The small molecule below binds the protein below.
Small molecule (SMILES): Nc1ccn([C@@H]2O[C@H](CO[P](=O)(O)O[C@H]3[C@@H](O)[C@H](n4cnc5c(N)ncnc54)O[C@@H]3CO[P](=O)(O)O[C@H]3[C@@H](O)[C@H](n4cnc5c(=O)nc(N)[nH]c54)O[C@@H]3CO[P](=O)(O)O[C@H]3[C@@H](O)[C@H](n4cnc5c(N)ncnc54)O[C@@H]3CO[P](=O)(O)O[C@H]3[C@@H](O)[C@H](n4cnc5c(N)ncnc54)O[C@@H]3CO[P](=O)(O)O[C@H]3[C@@H](O)[C@H](n4ccc(=O)[nH]c4=O)O[C@@H]3CO[P](=O)(O)O[C@H]3[C@@H](O)[C@H](n4ccc(N)nc4=O)O[C@@H]3CO[P](=O)(O)O[C@H]3[C@@H](O)[C@H](n4ccc(=O)[nH]c4=O)O[C@@H]3CO[P](=O)(O)O[C@H]3[C@@H](O)[C@H](n4cnc5c(=O)nc(N)[nH]c54)O[C@@H]3COPO)[C@@H](O)[C@H]2O)c(=O)n1

Sequence of chain 4.C:
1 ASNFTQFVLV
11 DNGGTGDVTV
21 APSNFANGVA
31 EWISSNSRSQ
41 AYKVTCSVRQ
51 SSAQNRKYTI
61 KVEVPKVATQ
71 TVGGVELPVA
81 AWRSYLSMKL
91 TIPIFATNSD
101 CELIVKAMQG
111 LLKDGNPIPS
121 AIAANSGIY

Sequence of chain 4.D:
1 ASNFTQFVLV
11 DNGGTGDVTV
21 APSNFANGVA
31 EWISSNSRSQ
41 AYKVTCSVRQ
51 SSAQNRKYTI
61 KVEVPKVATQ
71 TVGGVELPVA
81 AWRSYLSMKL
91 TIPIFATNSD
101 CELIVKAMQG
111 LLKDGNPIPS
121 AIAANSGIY

Binding-site contacts:
Ligand atom C6 contacts residue TYR85 of chain 4.C at 3.7 Å (hydrophobic).
Ligand atom OP2 contacts residue TYR85 of chain 4.C at 2.9 Å (h-bond).
Ligand atom N6 contacts residue THR91 of chain 4.D at 3.4 Å (h-bond).
Ligand atom OP1 contacts residue LYS57 of chain 4.D at 2.8 Å.
Ligand atom C5 contacts residue THR45 of chain 4.C at 3.2 Å.
Ligand atom OP2 contacts residue LYS89 of chain 4.D at 3.4 Å (salt-bridge).
Ligand atom OP2 contacts residue LYS89 of chain 4.D at 3.5 Å (salt-bridge).
Ligand atom OP2 contacts residue LYS43 of chain 4.C at 3.0 Å (salt-bridge).
Ligand atom OP2 contacts residue LYS57 of chain 4.D at 2.6 Å (salt-bridge).
Ligand atom OP1 contacts residue ASN55 of chain 4.D at 3.4 Å (h-bond).
Ligand atom P contacts residue LYS57 of chain 4.D at 3.2 Å.
Ligand atom N1 contacts residue SER47 of chain 4.C at 2.8 Å (h-bond).
Ligand atom N7 contacts residue THR45 of chain 4.C at 2.5 Å (h-bond).
Ligand atom OP2 contacts residue LYS57 of chain 4.D at 3.2 Å (salt-bridge).
Ligand atom O3' contacts residue ARG49 of chain 4.D at 3.0 Å (salt-bridge).
Ligand atom C5' contacts residue ARG49 of chain 4.D at 3.1 Å.
Ligand atom N7 contacts residue TYR85 of chain 4.C at 3.6 Å.
Ligand atom OP1 contacts residue SER52 of chain 4.D at 2.9 Å (h-bond).
Ligand atom P contacts residue SER51 of chain 4.D at 3.4 Å.
Ligand atom OP2 contacts residue SER51 of chain 4.D at 3.5 Å (h-bond).
Ligand atom C2 contacts residue SER47 of chain 4.C at 3.2 Å.
Ligand atom C6 contacts residue THR45 of chain 4.C at 3.5 Å.
Ligand atom OP1 contacts residue ARG49 of chain 4.D at 2.5 Å (salt-bridge).
Ligand atom C5' contacts residue TYR85 of chain 4.C at 3.7 Å (hydrophobic).
Ligand atom OP1 contacts residue SER51 of chain 4.D at 2.8 Å (h-bond).
Ligand atom C8 contacts residue TYR85 of chain 4.C at 3.7 Å (hydrophobic).
Ligand atom OP1 contacts residue LYS89 of chain 4.D at 3.3 Å (salt-bridge).
Ligand atom N6 contacts residue THR59 of chain 4.C at 2.9 Å (h-bond).
Ligand atom O5' contacts residue ARG49 of chain 4.D at 3.6 Å (salt-bridge).
Ligand atom O3' contacts residue SER51 of chain 4.D at 3.4 Å.
Ligand atom N7 contacts residue LYS61 of chain 4.C at 3.5 Å.
Ligand atom O5' contacts residue LYS57 of chain 4.D at 3.1 Å (salt-bridge).
Ligand atom O2' contacts residue GLU63 of chain 4.C at 3.6 Å.
Ligand atom N1 contacts residue THR59 of chain 4.C at 3.5 Å.
Ligand atom P contacts residue LYS89 of chain 4.D at 3.4 Å.
Ligand atom P contacts residue ARG49 of chain 4.D at 3.2 Å.
Ligand atom N6 contacts residue THR45 of chain 4.C at 2.9 Å (h-bond).
Ligand atom C8 contacts residue THR45 of chain 4.C at 3.6 Å.
Ligand atom OP2 contacts residue ASN55 of chain 4.D at 3.5 Å (h-bond).
Ligand atom C5 contacts residue TYR85 of chain 4.C at 3.7 Å (hydrophobic).